Binding-site contacts:
Ligand atom SE contacts residue GLN60 of chain 2.B at 3.9 Å.
Ligand atom CA contacts residue TYR42 of chain 2.B at 3.7 Å (hydrophobic).
Ligand atom CG contacts residue TYR42 of chain 2.B at 4.0 Å (hydrophobic).
Ligand atom CB contacts residue ASN199 of chain 2.B at 3.8 Å.
Ligand atom CG contacts residue ASP172 of chain 2.B at 3.7 Å.
Ligand atom N contacts residue THR174 of chain 2.B at 3.4 Å (h-bond).
Ligand atom O contacts residue CYS85 of chain 2.B at 3.7 Å.
Ligand atom N contacts residue PHE59 of chain 2.B at 4.1 Å.
Ligand atom O contacts residue ACT1 of chain 2.DA at 3.6 Å.
Ligand atom SE contacts residue TYR64 of chain 2.B at 3.6 Å.
Ligand atom CA contacts residue PHE59 of chain 2.B at 4.4 Å (hydrophobic).
Ligand atom CB contacts residue ASP172 of chain 2.B at 4.1 Å.
Ligand atom N contacts residue ASN199 of chain 2.B at 3.0 Å (h-bond).
Ligand atom C contacts residue ACT1 of chain 2.DA at 3.3 Å.
Ligand atom SE contacts residue PHE59 of chain 2.B at 4.4 Å.
Ligand atom CA contacts residue ASP172 of chain 2.B at 3.5 Å.
Ligand atom N contacts residue TYR42 of chain 2.B at 4.2 Å.
Ligand atom C contacts residue ASP172 of chain 2.B at 3.8 Å.
Ligand atom CA contacts residue ASN199 of chain 2.B at 3.9 Å.
Ligand atom O contacts residue HIS61 of chain 2.B at 3.8 Å.
Ligand atom C contacts residue CYS85 of chain 2.B at 4.0 Å (hydrophobic).
Ligand atom CG contacts residue HIS61 of chain 2.B at 3.8 Å.
Ligand atom O contacts residue ASN199 of chain 2.B at 3.0 Å (h-bond).
Ligand atom CE contacts residue TYR42 of chain 2.B at 3.8 Å (hydrophobic).
Ligand atom CE contacts residue PHE59 of chain 2.B at 3.5 Å (hydrophobic).
Ligand atom CB contacts residue PHE59 of chain 2.B at 3.5 Å (hydrophobic).
Ligand atom CE contacts residue TYR64 of chain 2.B at 3.8 Å (hydrophobic).
Ligand atom CG contacts residue ACT1 of chain 2.DA at 3.8 Å.
Ligand atom OXT contacts residue ASP172 of chain 2.B at 3.2 Å (salt-bridge).
Ligand atom CE contacts residue GLN60 of chain 2.B at 3.5 Å.
Ligand atom CB contacts residue HIS61 of chain 2.B at 4.2 Å.
Ligand atom SE contacts residue HIS61 of chain 2.B at 3.4 Å.
Ligand atom OXT contacts residue CYS85 of chain 2.B at 3.7 Å.
Ligand atom CB contacts residue TYR42 of chain 2.B at 4.0 Å (hydrophobic).
Ligand atom C contacts residue HIS61 of chain 2.B at 4.3 Å.
Ligand atom N contacts residue CYS85 of chain 2.B at 4.1 Å.
Ligand atom O contacts residue TYR197 of chain 2.B at 4.2 Å.
Ligand atom OXT contacts residue ACT1 of chain 2.DA at 2.3 Å (h-bond).
Ligand atom CA contacts residue THR174 of chain 2.B at 4.4 Å.
Ligand atom C contacts residue ASN199 of chain 2.B at 3.9 Å.

Sequence of chain 2.B:
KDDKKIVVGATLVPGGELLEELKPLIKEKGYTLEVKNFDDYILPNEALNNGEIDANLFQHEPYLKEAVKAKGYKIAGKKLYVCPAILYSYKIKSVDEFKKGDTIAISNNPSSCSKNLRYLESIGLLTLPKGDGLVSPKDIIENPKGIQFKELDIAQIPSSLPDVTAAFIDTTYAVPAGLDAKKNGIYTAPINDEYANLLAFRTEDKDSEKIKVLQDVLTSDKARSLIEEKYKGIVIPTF

A small-molecule ligand and the protein it binds are described below.
Small molecule (SMILES): C[Se]CC[C@H](N)C(=O)O